Sequence of chain 1.C:
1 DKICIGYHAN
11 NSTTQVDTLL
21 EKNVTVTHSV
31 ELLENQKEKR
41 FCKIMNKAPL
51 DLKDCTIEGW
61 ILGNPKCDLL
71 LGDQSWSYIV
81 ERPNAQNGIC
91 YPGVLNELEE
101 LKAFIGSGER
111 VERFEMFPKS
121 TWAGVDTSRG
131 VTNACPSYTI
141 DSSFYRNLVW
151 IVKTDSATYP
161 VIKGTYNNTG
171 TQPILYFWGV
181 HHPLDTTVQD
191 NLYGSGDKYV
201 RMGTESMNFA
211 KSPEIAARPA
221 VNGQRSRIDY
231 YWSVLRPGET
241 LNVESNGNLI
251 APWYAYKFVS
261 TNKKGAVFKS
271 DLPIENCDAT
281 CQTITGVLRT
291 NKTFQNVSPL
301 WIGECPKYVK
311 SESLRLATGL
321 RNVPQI

This protein binds this small molecule.
Small molecule (SMILES): CC(=O)N[C@H]1[C@H](O[C@H]2[C@@H](O)[C@@H](CO)OC[C@@H]2O)O[C@H](CO)[C@@H](O)[C@@H]1O[C@@H]1O[C@H](CO)[C@H](O)[C@H](O[C@]2(C(=O)O)C[C@H](O)[C@@H](NC(C)=O)[C@H]([C@H](O)[C@H](O)CO)O2)[C@H]1O

Binding-site contacts:
Ligand atom O1B contacts residue ASN133 of chain 1.C at 3.5 Å (h-bond).
Ligand atom O10 contacts residue VAL152 of chain 1.C at 4.0 Å.
Ligand atom O10 contacts residue VAL131 of chain 1.C at 3.8 Å.
Ligand atom C11 contacts residue LEU192 of chain 1.C at 3.6 Å (hydrophobic).
Ligand atom O8 contacts residue GLN224 of chain 1.C at 2.8 Å (h-bond).
Ligand atom O4 contacts residue ASN133 of chain 1.C at 3.3 Å (h-bond).
Ligand atom O1A contacts residue THR132 of chain 1.C at 3.2 Å.
Ligand atom C5 contacts residue VAL131 of chain 1.C at 3.9 Å (hydrophobic).
Ligand atom O1B contacts residue GLN224 of chain 1.C at 3.0 Å (h-bond).
Ligand atom O9 contacts residue TYR91 of chain 1.C at 3.4 Å (h-bond).
Ligand atom C1 contacts residue THR132 of chain 1.C at 3.4 Å.
Ligand atom C9 contacts residue TYR91 of chain 1.C at 3.3 Å (hydrophobic).
Ligand atom N5 contacts residue VAL131 of chain 1.C at 3.0 Å (h-bond).
Ligand atom C6 contacts residue ASN133 of chain 1.C at 4.0 Å.
Ligand atom C10 contacts residue VAL131 of chain 1.C at 3.8 Å (hydrophobic).
Ligand atom O7 contacts residue LEU192 of chain 1.C at 3.5 Å.
Ligand atom C4 contacts residue VAL131 of chain 1.C at 3.6 Å (hydrophobic).
Ligand atom O8 contacts residue TYR91 of chain 1.C at 3.4 Å (h-bond).
Ligand atom O9 contacts residue SER226 of chain 1.C at 2.9 Å (h-bond).
Ligand atom O6 contacts residue GLY223 of chain 1.C at 2.6 Å (h-bond).
Ligand atom O1B contacts residue THR132 of chain 1.C at 2.8 Å (h-bond).
Ligand atom C5 contacts residue GLN224 of chain 1.C at 3.7 Å.
Ligand atom C4 contacts residue ASN133 of chain 1.C at 3.1 Å.
Ligand atom C4 contacts residue GLN224 of chain 1.C at 4.0 Å.
Ligand atom C5 contacts residue GLY223 of chain 1.C at 3.8 Å.
Ligand atom O1A contacts residue ASN133 of chain 1.C at 2.8 Å (h-bond).
Ligand atom C9 contacts residue HIS181 of chain 1.C at 3.6 Å.
Ligand atom C7 contacts residue TRP150 of chain 1.C at 3.7 Å (hydrophobic).
Ligand atom C6 contacts residue GLY223 of chain 1.C at 3.3 Å.
Ligand atom C10 contacts residue ARG129 of chain 1.C at 3.9 Å.
Ligand atom C6 contacts residue GLN224 of chain 1.C at 3.9 Å.
Ligand atom O10 contacts residue TRP150 of chain 1.C at 3.8 Å.
Ligand atom C5 contacts residue ASN133 of chain 1.C at 4.0 Å.
Ligand atom C1 contacts residue ASN133 of chain 1.C at 3.3 Å.
Ligand atom C8 contacts residue TYR91 of chain 1.C at 4.0 Å (hydrophobic).
Ligand atom O10 contacts residue ARG129 of chain 1.C at 3.2 Å (salt-bridge).
Ligand atom O9 contacts residue VAL188 of chain 1.C at 3.8 Å.
Ligand atom C9 contacts residue TRP150 of chain 1.C at 3.8 Å (hydrophobic).
Ligand atom O8 contacts residue TRP150 of chain 1.C at 4.0 Å.
Ligand atom O9 contacts residue HIS181 of chain 1.C at 4.0 Å.